Binding-site contacts:
Ligand atom O5 contacts residue ASN801 of chain 1.A at 2.3 Å (h-bond).
Ligand atom N2 contacts residue ASN801 of chain 1.A at 2.9 Å (h-bond).
Ligand atom C4 contacts residue ASN801 of chain 1.A at 4.2 Å.
Ligand atom O6 contacts residue GLN804 of chain 1.A at 3.3 Å.
Ligand atom C7 contacts residue ASN801 of chain 1.A at 3.6 Å.
Ligand atom O7 contacts residue ASN801 of chain 1.A at 3.9 Å.
Ligand atom O5 contacts residue SER803 of chain 1.A at 3.6 Å.
Ligand atom C1 contacts residue SER803 of chain 1.A at 3.3 Å.
Ligand atom C2 contacts residue ASN801 of chain 1.A at 2.5 Å.
Ligand atom C5 contacts residue ASN801 of chain 1.A at 3.6 Å.
Ligand atom C3 contacts residue ASN801 of chain 1.A at 3.8 Å.
Ligand atom C5 contacts residue SER803 of chain 1.A at 3.6 Å.
Ligand atom O6 contacts residue SER803 of chain 1.A at 4.2 Å.
Ligand atom C1 contacts residue ASN801 of chain 1.A at 1.5 Å.

Sequence of chain 1.A:
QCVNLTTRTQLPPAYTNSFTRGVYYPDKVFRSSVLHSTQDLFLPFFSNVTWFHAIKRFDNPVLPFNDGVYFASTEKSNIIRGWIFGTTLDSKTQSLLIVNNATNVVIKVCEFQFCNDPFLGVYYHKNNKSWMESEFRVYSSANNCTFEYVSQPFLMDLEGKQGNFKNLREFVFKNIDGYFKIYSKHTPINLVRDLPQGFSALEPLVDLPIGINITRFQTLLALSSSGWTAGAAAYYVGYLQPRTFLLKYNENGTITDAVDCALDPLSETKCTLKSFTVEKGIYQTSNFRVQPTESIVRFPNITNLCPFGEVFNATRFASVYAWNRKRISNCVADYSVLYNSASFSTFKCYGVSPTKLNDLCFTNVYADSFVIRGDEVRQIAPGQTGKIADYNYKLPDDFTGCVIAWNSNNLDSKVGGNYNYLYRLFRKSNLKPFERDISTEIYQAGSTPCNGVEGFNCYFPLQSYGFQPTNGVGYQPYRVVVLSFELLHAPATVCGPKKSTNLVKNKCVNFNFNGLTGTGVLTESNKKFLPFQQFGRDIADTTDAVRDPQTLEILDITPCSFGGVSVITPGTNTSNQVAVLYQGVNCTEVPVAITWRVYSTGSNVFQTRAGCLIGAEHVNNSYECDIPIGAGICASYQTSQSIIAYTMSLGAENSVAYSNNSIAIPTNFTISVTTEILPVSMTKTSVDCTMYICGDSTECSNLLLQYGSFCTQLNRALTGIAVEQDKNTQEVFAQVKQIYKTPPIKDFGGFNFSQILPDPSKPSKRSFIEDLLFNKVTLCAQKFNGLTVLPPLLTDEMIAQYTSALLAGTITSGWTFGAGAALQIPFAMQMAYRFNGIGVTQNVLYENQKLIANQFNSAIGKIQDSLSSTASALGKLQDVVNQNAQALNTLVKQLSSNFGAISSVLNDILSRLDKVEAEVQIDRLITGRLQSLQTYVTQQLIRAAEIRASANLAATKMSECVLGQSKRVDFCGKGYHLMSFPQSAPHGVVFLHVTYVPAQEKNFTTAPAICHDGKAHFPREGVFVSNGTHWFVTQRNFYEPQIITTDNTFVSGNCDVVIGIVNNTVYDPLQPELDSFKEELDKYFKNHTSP

A small-molecule ligand and the protein it binds are described below.
Small molecule (SMILES): CC(=O)N[C@H]1[C@H](O[C@H]2[C@H](O)[C@@H](NC(C)=O)CO[C@@H]2CO)O[C@H](CO)[C@@H](O)[C@@H]1O